Binding-site contacts:
Ligand atom C1 contacts residue ASN27 of chain 1.A at 1.5 Å.
Ligand atom C7 contacts residue ASN27 of chain 1.A at 3.3 Å.
Ligand atom C6 contacts residue THR29 of chain 1.A at 4.5 Å.
Ligand atom O5 contacts residue ASN27 of chain 1.A at 2.3 Å (h-bond).
Ligand atom C5 contacts residue ASN27 of chain 1.A at 3.6 Å.
Ligand atom C5 contacts residue THR29 of chain 1.A at 4.2 Å.
Ligand atom C2 contacts residue ASN27 of chain 1.A at 2.6 Å.
Ligand atom C3 contacts residue ASN27 of chain 1.A at 3.9 Å.
Ligand atom N2 contacts residue ASN27 of chain 1.A at 3.1 Å (h-bond).
Ligand atom C4 contacts residue ASN27 of chain 1.A at 4.3 Å.
Ligand atom O7 contacts residue ASN27 of chain 1.A at 2.9 Å (h-bond).

Sequence of chain 1.A:
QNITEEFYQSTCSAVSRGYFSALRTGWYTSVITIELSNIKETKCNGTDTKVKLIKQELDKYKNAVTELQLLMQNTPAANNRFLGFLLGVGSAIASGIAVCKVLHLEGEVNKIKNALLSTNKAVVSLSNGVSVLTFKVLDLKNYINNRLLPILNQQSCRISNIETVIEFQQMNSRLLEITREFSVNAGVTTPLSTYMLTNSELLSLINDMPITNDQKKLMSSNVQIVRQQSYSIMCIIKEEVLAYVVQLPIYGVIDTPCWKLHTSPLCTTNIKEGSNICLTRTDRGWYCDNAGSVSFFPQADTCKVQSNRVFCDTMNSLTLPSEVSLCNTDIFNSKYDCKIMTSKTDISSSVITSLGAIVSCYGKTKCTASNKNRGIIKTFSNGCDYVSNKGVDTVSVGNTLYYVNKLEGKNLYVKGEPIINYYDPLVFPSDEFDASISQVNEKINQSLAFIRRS

A protein and the small-molecule ligand that binds it are described below.
Small molecule (SMILES): CC(=O)N[C@@H]1[C@@H](O)[C@H](O)[C@@H](CO)O[C@H]1O